Sequence of chain 1.B:
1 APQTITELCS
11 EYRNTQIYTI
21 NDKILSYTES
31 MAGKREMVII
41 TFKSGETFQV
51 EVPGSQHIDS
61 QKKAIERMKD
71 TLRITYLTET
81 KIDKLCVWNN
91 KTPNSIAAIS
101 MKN

Binding-site contacts:
Ligand atom O5 contacts residue GLN56 of chain 1.B at 3.5 Å (h-bond).
Ligand atom O6 contacts residue GLN56 of chain 1.B at 3.4 Å (h-bond).
Ligand atom C4 contacts residue TRP88 of chain 1.B at 3.5 Å (hydrophobic).
Ligand atom O1A contacts residue TYR12 of chain 1.B at 3.6 Å.
Ligand atom C5 contacts residue GLN56 of chain 1.B at 3.8 Å.
Ligand atom O3 contacts residue TRP88 of chain 1.B at 3.6 Å.
Ligand atom C8 contacts residue ARG13 of chain 1.B at 3.8 Å.
Ligand atom C3 contacts residue ASN90 of chain 1.B at 3.6 Å.
Ligand atom O4 contacts residue GLU11 of chain 1.B at 3.5 Å (salt-bridge).
Ligand atom O2 contacts residue ARG13 of chain 1.B at 3.8 Å.
Ligand atom C2 contacts residue ASN90 of chain 1.B at 3.8 Å.
Ligand atom O6 contacts residue ILE58 of chain 1.B at 3.8 Å.
Ligand atom O2 contacts residue ASN90 of chain 1.B at 2.7 Å (h-bond).
Ligand atom C6 contacts residue GLN56 of chain 1.B at 3.7 Å.
Ligand atom O3 contacts residue ASN90 of chain 1.B at 2.6 Å (h-bond).
Ligand atom C2 contacts residue LYS91 of chain 1.B at 3.8 Å.
Ligand atom C4 contacts residue GLU11 of chain 1.B at 3.5 Å.
Ligand atom O9 contacts residue ILE58 of chain 1.B at 3.6 Å.
Ligand atom C4 contacts residue GLN56 of chain 1.B at 3.3 Å.
Ligand atom C6 contacts residue TRP88 of chain 1.B at 3.7 Å (hydrophobic).
Ligand atom C11 contacts residue GLU11 of chain 1.B at 3.7 Å.
Ligand atom O4 contacts residue GLN56 of chain 1.B at 3.4 Å.
Ligand atom C5 contacts residue TRP88 of chain 1.B at 3.6 Å (hydrophobic).
Ligand atom O1B contacts residue TYR12 of chain 1.B at 3.6 Å.
Ligand atom C9 contacts residue GLY33 of chain 1.C at 3.7 Å.
Ligand atom C4 contacts residue GLU51 of chain 1.B at 3.4 Å.
Ligand atom O4 contacts residue GLN56 of chain 1.B at 3.7 Å.
Ligand atom O4 contacts residue GLU51 of chain 1.B at 2.7 Å (salt-bridge).
Ligand atom O3 contacts residue LYS91 of chain 1.B at 3.0 Å (salt-bridge).
Ligand atom C3 contacts residue TRP88 of chain 1.B at 3.5 Å (hydrophobic).
Ligand atom O1B contacts residue ARG13 of chain 1.B at 2.7 Å (salt-bridge).
Ligand atom O8 contacts residue TYR12 of chain 1.B at 3.8 Å.
Ligand atom N5 contacts residue GLU11 of chain 1.B at 3.1 Å (salt-bridge).
Ligand atom C6 contacts residue HIS57 of chain 1.B at 3.7 Å.
Ligand atom C3 contacts residue LYS91 of chain 1.B at 3.8 Å.
Ligand atom C6 contacts residue GLN56 of chain 1.B at 3.7 Å.
Ligand atom O6 contacts residue TRP88 of chain 1.B at 3.7 Å.
Ligand atom O6 contacts residue GLN61 of chain 1.B at 2.9 Å (h-bond).
Ligand atom O6 contacts residue HIS57 of chain 1.B at 3.9 Å.
Ligand atom O4 contacts residue LYS91 of chain 1.B at 3.1 Å (salt-bridge).

Sequence of chain 1.C:
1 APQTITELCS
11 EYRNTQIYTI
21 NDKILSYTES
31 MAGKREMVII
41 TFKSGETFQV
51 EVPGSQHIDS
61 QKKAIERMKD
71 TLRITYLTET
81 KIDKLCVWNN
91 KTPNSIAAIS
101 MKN

A protein and the small-molecule ligand that binds it are described below.
Small molecule (SMILES): CC(=O)N[C@H]1[C@H](O[C@@H]2[C@H](O[C@]3(C(=O)O)C[C@H](O)[C@@H](NC(C)=O)[C@H]([C@H](O)[C@H](O)CO)O3)[C@@H](O)[C@H](O[C@H]3[C@H](O)[C@@H](O)[C@H](O)O[C@@H]3CO)O[C@@H]2CO)O[C@H](CO)[C@H](O)[C@@H]1O[C@@H]1O[C@H](CO)[C@H](O)[C@H](O)[C@H]1O